A small-molecule ligand and the protein it binds are described below.
Small molecule (SMILES): Nc1ccn([C@@H]2O[C@H](CO[P](=O)(O)O[C@H]3[C@@H](O)[C@H](n4cnc5c(=O)nc(N)[nH]c54)O[C@@H]3CO[P](=O)(O)O[C@H]3[C@@H](O)[C@H](n4cnc5c(=O)nc(N)[nH]c54)O[C@@H]3CO[P](=O)(O)O[C@H]3[C@@H](O)[C@H](n4cnc5c(N)ncnc54)O[C@@H]3CO[P](=O)(O)O[C@H]3[C@@H](O)[C@H](n4cnc5c(=O)nc(N)[nH]c54)O[C@@H]3CO[P](=O)(O)O[C@H]3[C@@H](O)[C@H](n4cnc5c(N)ncnc54)O[C@@H]3CO[P](=O)(O)O[C@H]3[C@@H](O)[C@H](n4cnc5c(=O)nc(N)[nH]c54)O[C@@H]3CO[P](=O)(O)O[C@H]3[C@@H](O)[C@H](n4ccc(N)nc4=O)O[C@@H]3CO[P](=O)(O)O[C@H]3[C@@H](O)[C@H](n4ccc(=O)[nH]c4=O)O[C@@H]3CO)[C@@H](O)[C@H]2O)c(=O)n1

Sequence of chain 1.D:
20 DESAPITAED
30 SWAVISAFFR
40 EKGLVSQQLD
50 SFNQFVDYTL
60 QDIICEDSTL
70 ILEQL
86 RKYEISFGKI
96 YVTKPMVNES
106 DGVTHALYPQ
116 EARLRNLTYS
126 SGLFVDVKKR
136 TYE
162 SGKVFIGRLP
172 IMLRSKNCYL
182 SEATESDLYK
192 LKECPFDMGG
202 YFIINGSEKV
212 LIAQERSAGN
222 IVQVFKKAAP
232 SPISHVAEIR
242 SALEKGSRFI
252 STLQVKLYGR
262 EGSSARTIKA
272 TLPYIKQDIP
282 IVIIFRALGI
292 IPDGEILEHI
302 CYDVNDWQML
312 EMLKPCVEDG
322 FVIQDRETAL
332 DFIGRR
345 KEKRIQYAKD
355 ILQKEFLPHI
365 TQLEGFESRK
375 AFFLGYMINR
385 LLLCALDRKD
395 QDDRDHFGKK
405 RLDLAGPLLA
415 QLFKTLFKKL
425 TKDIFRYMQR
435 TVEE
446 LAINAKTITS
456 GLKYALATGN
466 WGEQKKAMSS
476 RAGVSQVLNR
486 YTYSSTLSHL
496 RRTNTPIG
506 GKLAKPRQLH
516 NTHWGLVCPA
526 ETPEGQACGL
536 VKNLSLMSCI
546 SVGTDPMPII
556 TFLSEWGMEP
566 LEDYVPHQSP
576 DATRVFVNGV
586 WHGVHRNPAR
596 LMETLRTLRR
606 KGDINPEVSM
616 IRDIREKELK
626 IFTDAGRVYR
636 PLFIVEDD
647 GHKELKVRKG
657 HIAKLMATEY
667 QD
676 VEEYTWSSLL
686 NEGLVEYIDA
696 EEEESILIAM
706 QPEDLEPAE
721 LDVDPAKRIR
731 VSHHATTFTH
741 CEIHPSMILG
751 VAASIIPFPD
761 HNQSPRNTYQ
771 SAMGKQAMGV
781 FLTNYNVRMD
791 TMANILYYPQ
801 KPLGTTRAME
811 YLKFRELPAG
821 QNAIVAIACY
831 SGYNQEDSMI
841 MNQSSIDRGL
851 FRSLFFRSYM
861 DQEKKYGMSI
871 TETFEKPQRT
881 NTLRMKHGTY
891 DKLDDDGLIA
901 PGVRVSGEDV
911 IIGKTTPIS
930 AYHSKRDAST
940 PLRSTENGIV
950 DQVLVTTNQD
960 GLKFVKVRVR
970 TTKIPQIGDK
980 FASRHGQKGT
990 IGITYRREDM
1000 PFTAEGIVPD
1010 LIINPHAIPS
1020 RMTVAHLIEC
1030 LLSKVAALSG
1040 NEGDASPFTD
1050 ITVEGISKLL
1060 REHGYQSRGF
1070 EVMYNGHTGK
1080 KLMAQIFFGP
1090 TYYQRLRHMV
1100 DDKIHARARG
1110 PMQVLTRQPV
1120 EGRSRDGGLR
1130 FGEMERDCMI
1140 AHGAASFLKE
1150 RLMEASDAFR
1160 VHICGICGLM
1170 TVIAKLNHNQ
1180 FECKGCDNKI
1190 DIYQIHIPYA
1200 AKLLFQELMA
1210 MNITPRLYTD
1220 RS

Binding-site contacts:
Ligand atom C2' contacts residue GLN776 of chain 1.D at 3.8 Å.
Ligand atom OP2 contacts residue GLU529 of chain 1.D at 2.8 Å (salt-bridge).
Ligand atom O2' contacts residue GLN776 of chain 1.D at 2.8 Å (h-bond).
Ligand atom O2' contacts residue MG1 of chain 1.N at 3.5 Å.
Ligand atom C5' contacts residue HIS1097 of chain 1.D at 3.7 Å.
Ligand atom O2' contacts residue HIS1097 of chain 1.D at 3.9 Å.
Ligand atom O3' contacts residue MG1 of chain 1.N at 2.0 Å.
Ligand atom O4' contacts residue MG1 of chain 1.N at 3.8 Å.
Ligand atom C5' contacts residue GLY478 of chain 1.D at 3.8 Å.
Ligand atom O2 contacts residue GLN447 of chain 1.C at 4.1 Å.
Ligand atom O2' contacts residue LYS979 of chain 1.D at 3.5 Å (salt-bridge).
Ligand atom C4' contacts residue HIS1097 of chain 1.D at 3.6 Å.
Ligand atom OP1 contacts residue GLN776 of chain 1.D at 4.0 Å.
Ligand atom C5' contacts residue GLN776 of chain 1.D at 3.6 Å.
Ligand atom O2' contacts residue GLN481 of chain 1.D at 3.8 Å.
Ligand atom C5' contacts residue MG1 of chain 1.N at 2.9 Å.
Ligand atom O2' contacts residue ASP485 of chain 1.C at 2.9 Å (salt-bridge).
Ligand atom C4' contacts residue MG1 of chain 1.N at 2.5 Å.
Ligand atom C3' contacts residue MG1 of chain 1.N at 2.6 Å.
Ligand atom O3' contacts residue GLN776 of chain 1.D at 3.0 Å (h-bond).
Ligand atom C3' contacts residue GLN776 of chain 1.D at 3.7 Å.
Ligand atom P contacts residue GLU529 of chain 1.D at 3.7 Å.
Ligand atom O4' contacts residue HIS1097 of chain 1.D at 3.6 Å.
Ligand atom O3' contacts residue LYS979 of chain 1.D at 3.4 Å (salt-bridge).
Ligand atom O2' contacts residue ARG446 of chain 1.C at 3.0 Å (salt-bridge).
Ligand atom OP1 contacts residue PRO528 of chain 1.D at 3.9 Å.
Ligand atom C4' contacts residue GLY478 of chain 1.D at 4.0 Å.
Ligand atom N2 contacts residue ARG350 of chain 1.C at 4.0 Å.
Ligand atom O5' contacts residue MG1 of chain 1.N at 4.0 Å.
Ligand atom C5' contacts residue GLN481 of chain 1.D at 3.9 Å.
Ligand atom C2' contacts residue ARG446 of chain 1.C at 4.1 Å.
Ligand atom OP1 contacts residue GLN481 of chain 1.D at 3.6 Å.
Ligand atom C4' contacts residue GLN776 of chain 1.D at 3.9 Å.
Ligand atom C5' contacts residue ASP483 of chain 1.C at 3.6 Å.
Ligand atom C2' contacts residue MG1 of chain 1.N at 3.7 Å.
Ligand atom O3' contacts residue ASP483 of chain 1.C at 3.3 Å (salt-bridge).
Ligand atom OP1 contacts residue GLU529 of chain 1.D at 3.5 Å (salt-bridge).
Ligand atom P contacts residue GLN776 of chain 1.D at 4.0 Å.
Ligand atom OP1 contacts residue LYS987 of chain 1.D at 3.0 Å.
Ligand atom O3' contacts residue GLN481 of chain 1.D at 3.4 Å (h-bond).

Sequence of chain 1.C:
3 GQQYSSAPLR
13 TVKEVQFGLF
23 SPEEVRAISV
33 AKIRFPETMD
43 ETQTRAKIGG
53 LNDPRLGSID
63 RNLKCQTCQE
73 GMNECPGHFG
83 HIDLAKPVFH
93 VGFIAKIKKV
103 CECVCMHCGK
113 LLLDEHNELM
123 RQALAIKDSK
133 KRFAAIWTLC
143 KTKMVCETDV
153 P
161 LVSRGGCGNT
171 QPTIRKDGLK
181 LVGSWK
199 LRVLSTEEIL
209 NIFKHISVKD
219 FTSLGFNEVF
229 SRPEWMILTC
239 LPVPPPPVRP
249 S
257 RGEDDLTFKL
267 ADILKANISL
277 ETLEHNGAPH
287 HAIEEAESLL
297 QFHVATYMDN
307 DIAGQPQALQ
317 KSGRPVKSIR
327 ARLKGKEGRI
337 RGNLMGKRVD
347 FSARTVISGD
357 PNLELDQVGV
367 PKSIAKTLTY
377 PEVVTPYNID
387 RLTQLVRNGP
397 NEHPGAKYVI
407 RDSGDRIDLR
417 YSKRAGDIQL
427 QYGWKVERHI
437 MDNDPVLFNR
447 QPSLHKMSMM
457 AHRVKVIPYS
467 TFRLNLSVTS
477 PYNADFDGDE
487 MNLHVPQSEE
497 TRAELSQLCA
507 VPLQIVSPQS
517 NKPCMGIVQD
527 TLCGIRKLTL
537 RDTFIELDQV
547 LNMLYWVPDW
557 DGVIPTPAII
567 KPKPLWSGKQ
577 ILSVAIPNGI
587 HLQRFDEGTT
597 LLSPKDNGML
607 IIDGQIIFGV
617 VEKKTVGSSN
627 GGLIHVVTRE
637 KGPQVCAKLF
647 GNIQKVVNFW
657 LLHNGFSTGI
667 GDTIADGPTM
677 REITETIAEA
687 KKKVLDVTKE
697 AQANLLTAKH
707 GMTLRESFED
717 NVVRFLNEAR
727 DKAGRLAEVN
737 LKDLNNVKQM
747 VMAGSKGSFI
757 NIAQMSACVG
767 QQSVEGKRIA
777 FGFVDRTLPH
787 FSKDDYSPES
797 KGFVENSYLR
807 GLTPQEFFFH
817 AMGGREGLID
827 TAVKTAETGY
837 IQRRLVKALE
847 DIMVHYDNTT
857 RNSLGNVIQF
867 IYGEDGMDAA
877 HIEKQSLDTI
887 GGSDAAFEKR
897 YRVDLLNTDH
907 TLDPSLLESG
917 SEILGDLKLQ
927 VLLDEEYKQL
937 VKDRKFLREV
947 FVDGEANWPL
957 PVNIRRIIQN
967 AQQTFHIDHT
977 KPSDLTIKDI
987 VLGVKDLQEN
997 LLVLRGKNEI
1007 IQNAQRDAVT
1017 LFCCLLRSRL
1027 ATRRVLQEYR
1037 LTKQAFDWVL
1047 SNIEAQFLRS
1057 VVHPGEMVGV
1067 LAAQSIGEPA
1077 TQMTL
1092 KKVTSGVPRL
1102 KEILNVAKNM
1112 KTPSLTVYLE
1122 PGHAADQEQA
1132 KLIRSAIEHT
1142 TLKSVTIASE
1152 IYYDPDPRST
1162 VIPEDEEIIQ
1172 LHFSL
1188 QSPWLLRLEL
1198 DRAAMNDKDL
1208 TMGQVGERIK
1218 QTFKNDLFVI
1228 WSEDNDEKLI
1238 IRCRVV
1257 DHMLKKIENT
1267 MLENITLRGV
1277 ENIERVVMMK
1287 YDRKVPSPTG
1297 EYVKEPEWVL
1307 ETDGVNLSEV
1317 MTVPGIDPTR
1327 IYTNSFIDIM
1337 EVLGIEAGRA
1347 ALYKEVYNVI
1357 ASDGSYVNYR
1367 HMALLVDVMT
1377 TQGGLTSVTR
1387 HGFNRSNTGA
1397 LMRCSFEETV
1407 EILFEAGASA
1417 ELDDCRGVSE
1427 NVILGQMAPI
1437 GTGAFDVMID